Sequence of chain 1.B:
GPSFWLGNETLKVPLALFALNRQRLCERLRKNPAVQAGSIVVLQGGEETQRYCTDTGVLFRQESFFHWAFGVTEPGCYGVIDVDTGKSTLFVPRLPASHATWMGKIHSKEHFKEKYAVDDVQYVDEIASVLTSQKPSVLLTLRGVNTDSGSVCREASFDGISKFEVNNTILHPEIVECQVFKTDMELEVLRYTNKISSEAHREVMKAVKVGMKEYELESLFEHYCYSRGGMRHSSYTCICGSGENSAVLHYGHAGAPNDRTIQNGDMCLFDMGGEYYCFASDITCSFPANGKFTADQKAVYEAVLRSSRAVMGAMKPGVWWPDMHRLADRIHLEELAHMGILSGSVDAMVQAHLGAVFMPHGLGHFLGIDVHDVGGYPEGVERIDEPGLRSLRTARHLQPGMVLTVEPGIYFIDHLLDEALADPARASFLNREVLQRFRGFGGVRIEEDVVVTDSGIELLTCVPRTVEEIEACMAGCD

Sequence of chain 1.A:
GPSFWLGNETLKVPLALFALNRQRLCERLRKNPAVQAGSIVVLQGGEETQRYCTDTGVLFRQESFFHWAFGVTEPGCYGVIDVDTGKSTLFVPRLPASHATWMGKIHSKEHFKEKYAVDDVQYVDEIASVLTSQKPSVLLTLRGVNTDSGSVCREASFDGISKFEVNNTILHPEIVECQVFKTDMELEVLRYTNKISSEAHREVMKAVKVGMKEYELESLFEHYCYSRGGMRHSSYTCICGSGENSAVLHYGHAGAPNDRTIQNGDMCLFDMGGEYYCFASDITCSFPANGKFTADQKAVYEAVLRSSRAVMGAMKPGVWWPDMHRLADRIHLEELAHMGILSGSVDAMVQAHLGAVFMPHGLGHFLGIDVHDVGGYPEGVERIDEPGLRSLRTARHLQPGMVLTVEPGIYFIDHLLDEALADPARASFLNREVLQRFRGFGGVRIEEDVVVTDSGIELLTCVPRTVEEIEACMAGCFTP

The small molecule below binds the protein below.
Small molecule (SMILES): CC(C)C[C@H](N)C(=O)O

Binding-site contacts:
Ligand atom C contacts residue MN1 of chain 1.D at 3.1 Å.
Ligand atom C contacts residue PRO1 of chain 1.I at 2.9 Å (hydrophobic).
Ligand atom OXT contacts residue ASP287 of chain 1.A at 3.9 Å.
Ligand atom O contacts residue ASP287 of chain 1.A at 3.4 Å (salt-bridge).
Ligand atom C contacts residue ASP276 of chain 1.A at 4.1 Å.
Ligand atom CG contacts residue TYR241 of chain 1.A at 3.5 Å (hydrophobic).
Ligand atom CA contacts residue ASP276 of chain 1.A at 4.0 Å.
Ligand atom OXT contacts residue MN1 of chain 1.C at 3.0 Å.
Ligand atom C contacts residue HIS370 of chain 1.A at 4.0 Å.
Ligand atom O contacts residue MN1 of chain 1.D at 2.3 Å.
Ligand atom N contacts residue TYR241 of chain 1.A at 3.2 Å.
Ligand atom CD2 contacts residue HIS255 of chain 1.A at 3.5 Å.
Ligand atom N contacts residue ASP287 of chain 1.A at 3.2 Å (salt-bridge).
Ligand atom O contacts residue MN1 of chain 1.C at 2.3 Å.
Ligand atom C contacts residue GLU412 of chain 1.A at 4.0 Å.
Ligand atom N contacts residue ASP276 of chain 1.A at 3.4 Å (salt-bridge).
Ligand atom O contacts residue ASP276 of chain 1.A at 3.5 Å (salt-bridge).
Ligand atom C contacts residue HIS377 of chain 1.A at 3.7 Å.
Ligand atom CA contacts residue PRO1 of chain 1.I at 3.8 Å (hydrophobic).
Ligand atom O contacts residue PRO1 of chain 1.I at 2.9 Å (h-bond).
Ligand atom OXT contacts residue HIS377 of chain 1.A at 2.6 Å (h-bond).
Ligand atom N contacts residue ILE244 of chain 1.A at 4.2 Å.
Ligand atom O contacts residue HIS370 of chain 1.A at 4.0 Å.
Ligand atom CD1 contacts residue TYR241 of chain 1.A at 3.7 Å (hydrophobic).
Ligand atom O contacts residue GLU412 of chain 1.A at 3.0 Å (salt-bridge).
Ligand atom CB contacts residue HIS377 of chain 1.A at 3.4 Å.
Ligand atom CD1 contacts residue VAL376 of chain 1.A at 3.8 Å (hydrophobic).
Ligand atom OXT contacts residue HIS255 of chain 1.A at 4.1 Å.
Ligand atom O contacts residue GLU452 of chain 1.A at 3.4 Å (salt-bridge).
Ligand atom C contacts residue HIS255 of chain 1.A at 4.1 Å.
Ligand atom CB contacts residue VAL376 of chain 1.A at 4.1 Å (hydrophobic).
Ligand atom OXT contacts residue HIS370 of chain 1.A at 3.4 Å (h-bond).
Ligand atom N contacts residue MN1 of chain 1.D at 2.5 Å.
Ligand atom CA contacts residue MN1 of chain 1.D at 3.3 Å.
Ligand atom OXT contacts residue PRO1 of chain 1.I at 2.9 Å (h-bond).
Ligand atom CA contacts residue HIS255 of chain 1.A at 3.9 Å.
Ligand atom C contacts residue MN1 of chain 1.C at 2.9 Å.
Ligand atom CD1 contacts residue HIS377 of chain 1.A at 4.1 Å.
Ligand atom OXT contacts residue GLU412 of chain 1.A at 4.1 Å.
Ligand atom C contacts residue ASP287 of chain 1.A at 3.6 Å.